This protein binds this small molecule.
Small molecule (SMILES): O=c1ccn([C@@H]2O[C@H](CO[P](=O)(O)O[P](=O)(O)O[C@H]3O[C@H](CO)[C@H](O)[C@H](O)[C@H]3O)[C@@H](O)[C@H]2O)c(=O)[nH]1

Binding-site contacts:
Ligand atom PB contacts residue SER191 of chain 2.A at 3.6 Å.
Ligand atom O6' contacts residue ARG269 of chain 2.A at 3.8 Å.
Ligand atom O2' contacts residue SER191 of chain 2.A at 3.5 Å (h-bond).
Ligand atom O2B contacts residue SER191 of chain 2.A at 3.4 Å.
Ligand atom O2B contacts residue ASN184 of chain 2.A at 3.0 Å (h-bond).
Ligand atom O3' contacts residue LYS102 of chain 2.A at 3.3 Å.
Ligand atom O4D contacts residue VAL192 of chain 2.A at 3.1 Å.
Ligand atom O2' contacts residue ARG189 of chain 2.A at 3.5 Å (salt-bridge).
Ligand atom O3D contacts residue MET214 of chain 2.A at 3.0 Å.
Ligand atom O2D contacts residue GLU272 of chain 2.A at 2.8 Å (salt-bridge).
Ligand atom PA contacts residue ARG269 of chain 2.A at 3.2 Å.
Ligand atom O4' contacts residue LYS102 of chain 2.A at 3.3 Å (salt-bridge).
Ligand atom O1B contacts residue VAL192 of chain 2.A at 2.8 Å (h-bond).
Ligand atom C2D contacts residue GLU272 of chain 2.A at 3.7 Å.
Ligand atom O5D contacts residue VAL192 of chain 2.A at 3.5 Å.
Ligand atom O2A contacts residue ARG269 of chain 2.A at 2.6 Å (salt-bridge).
Ligand atom O2 contacts residue PRO208 of chain 2.A at 3.6 Å (h-bond).
Ligand atom O6' contacts residue VAL104 of chain 2.A at 3.8 Å.
Ligand atom N3 contacts residue PRO208 of chain 2.A at 3.5 Å (h-bond).
Ligand atom O2D contacts residue THR210 of chain 2.A at 2.6 Å (h-bond).
Ligand atom O6' contacts residue PRO105 of chain 2.A at 3.4 Å.
Ligand atom O1B contacts residue SER191 of chain 2.A at 3.0 Å.
Ligand atom O2D contacts residue MET214 of chain 2.A at 3.5 Å.
Ligand atom O3B contacts residue SER191 of chain 2.A at 3.5 Å.
Ligand atom O3D contacts residue ARG216 of chain 2.A at 3.1 Å (salt-bridge).
Ligand atom O3A contacts residue ASN184 of chain 2.A at 3.7 Å.
Ligand atom C5D contacts residue ASN184 of chain 2.A at 3.9 Å.
Ligand atom C3D contacts residue ARG216 of chain 2.A at 3.6 Å.
Ligand atom C6' contacts residue VAL104 of chain 2.A at 3.9 Å (hydrophobic).
Ligand atom C4D contacts residue MET250 of chain 2.A at 3.8 Å (hydrophobic).
Ligand atom O2' contacts residue SER188 of chain 2.A at 3.5 Å (h-bond).
Ligand atom O2' contacts residue GLY190 of chain 2.A at 3.8 Å.
Ligand atom O4' contacts residue HIS103 of chain 2.A at 3.6 Å.
Ligand atom O4D contacts residue MET250 of chain 2.A at 3.1 Å.
Ligand atom C5D contacts residue VAL192 of chain 2.A at 3.6 Å (hydrophobic).
Ligand atom C4D contacts residue VAL192 of chain 2.A at 3.8 Å (hydrophobic).
Ligand atom O3' contacts residue ARG189 of chain 2.A at 3.8 Å.
Ligand atom C6 contacts residue ARG269 of chain 2.A at 3.7 Å.
Ligand atom C5 contacts residue ARG269 of chain 2.A at 3.7 Å.
Ligand atom O1A contacts residue ARG269 of chain 2.A at 2.8 Å (salt-bridge).

Sequence of chain 2.A:
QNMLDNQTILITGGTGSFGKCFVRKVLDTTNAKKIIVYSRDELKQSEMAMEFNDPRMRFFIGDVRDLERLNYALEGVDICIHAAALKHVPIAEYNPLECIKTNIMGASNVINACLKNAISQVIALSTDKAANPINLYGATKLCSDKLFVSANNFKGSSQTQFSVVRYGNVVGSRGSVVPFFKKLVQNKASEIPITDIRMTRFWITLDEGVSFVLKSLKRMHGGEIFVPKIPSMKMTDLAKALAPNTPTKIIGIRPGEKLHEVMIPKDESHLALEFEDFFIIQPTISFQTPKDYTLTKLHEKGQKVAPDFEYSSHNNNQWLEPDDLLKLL